The small molecule below binds the protein below.
Small molecule (SMILES): CC[C@H](C)[C@H](NC(=O)[C@H](COP(=O)(O)O)NC(=O)CNC(=O)[C@H](C)N)C(=O)N1CCC[C@H]1C(=O)NCC(=O)N[C@@H](CCCN=C(N)N)C(=O)N[C@@H](CCCN=C(N)N)C(=O)N[C@@H](CO)C(=O)O

Binding-site contacts:
Ligand atom OG contacts residue PEG1 of chain 2.G at 3.2 Å (h-bond).
Ligand atom O contacts residue VAL51 of chain 2.A at 3.1 Å.
Ligand atom CZ contacts residue ASP220 of chain 2.A at 3.5 Å.
Ligand atom N contacts residue LEU179 of chain 2.A at 3.5 Å.
Ligand atom CD contacts residue ASP220 of chain 2.A at 3.4 Å.
Ligand atom O contacts residue UVZ1 of chain 2.C at 3.5 Å.
Ligand atom N contacts residue PEG1 of chain 2.G at 3.0 Å (h-bond).
Ligand atom C contacts residue VAL51 of chain 2.A at 3.6 Å (hydrophobic).
Ligand atom CA contacts residue GLU187 of chain 2.A at 3.5 Å.
Ligand atom C contacts residue ASN180 of chain 2.A at 3.6 Å.
Ligand atom O2P contacts residue ARG134 of chain 2.A at 2.8 Å (salt-bridge).
Ligand atom O3P contacts residue TYR135 of chain 2.A at 2.6 Å (h-bond).
Ligand atom NE contacts residue VAL51 of chain 2.A at 3.6 Å.
Ligand atom NE contacts residue ASP220 of chain 2.A at 2.6 Å (salt-bridge).
Ligand atom NE contacts residue GLU19 of chain 2.A at 2.8 Å (salt-bridge).
Ligand atom CB contacts residue ASN180 of chain 2.A at 3.2 Å.
Ligand atom CD contacts residue PEG1 of chain 2.G at 2.9 Å.
Ligand atom CB contacts residue LEU234 of chain 2.A at 3.4 Å (hydrophobic).
Ligand atom N contacts residue PEG1 of chain 2.G at 3.2 Å (h-bond).
Ligand atom N contacts residue GLU187 of chain 2.A at 2.6 Å (salt-bridge).
Ligand atom NH2 contacts residue GLU19 of chain 2.A at 2.9 Å (salt-bridge).
Ligand atom O contacts residue LEU179 of chain 2.A at 3.6 Å.
Ligand atom N contacts residue ASN180 of chain 2.A at 2.9 Å (h-bond).
Ligand atom CB contacts residue PEG1 of chain 2.G at 3.0 Å.
Ligand atom O1P contacts residue ARG61 of chain 2.A at 2.9 Å (salt-bridge).
Ligand atom O2P contacts residue ARG61 of chain 2.A at 3.0 Å (salt-bridge).
Ligand atom CA contacts residue ASN180 of chain 2.A at 3.3 Å.
Ligand atom NH2 contacts residue ASP220 of chain 2.A at 2.9 Å (salt-bridge).
Ligand atom O3P contacts residue ARG134 of chain 2.A at 2.9 Å (salt-bridge).
Ligand atom O contacts residue UVZ1 of chain 2.C at 3.1 Å.
Ligand atom NH1 contacts residue PEG1 of chain 2.G at 2.8 Å (h-bond).
Ligand atom O contacts residue ASN231 of chain 2.A at 2.9 Å (h-bond).
Ligand atom O contacts residue GLU187 of chain 2.A at 3.5 Å (salt-bridge).
Ligand atom CG contacts residue PEG1 of chain 2.G at 3.5 Å.
Ligand atom CB contacts residue ASN231 of chain 2.A at 2.5 Å.
Ligand atom CB contacts residue PEG1 of chain 2.G at 3.5 Å.
Ligand atom NH2 contacts residue LEU48 of chain 2.A at 3.4 Å.
Ligand atom CG contacts residue GLU19 of chain 2.A at 3.5 Å.
Ligand atom N contacts residue ASN231 of chain 2.A at 2.9 Å (h-bond).
Ligand atom CA contacts residue PEG1 of chain 2.G at 3.6 Å.

Sequence of chain 2.A:
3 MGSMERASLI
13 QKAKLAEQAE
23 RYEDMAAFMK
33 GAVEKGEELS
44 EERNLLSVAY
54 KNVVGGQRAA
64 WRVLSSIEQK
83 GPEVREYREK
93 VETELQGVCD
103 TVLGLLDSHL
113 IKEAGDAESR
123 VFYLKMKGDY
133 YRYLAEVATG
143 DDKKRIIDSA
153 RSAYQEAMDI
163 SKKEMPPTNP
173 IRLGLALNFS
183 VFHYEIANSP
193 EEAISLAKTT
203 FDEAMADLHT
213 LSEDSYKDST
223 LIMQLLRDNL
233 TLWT